Binding-site contacts:
Ligand atom O6 contacts residue MET104 of chain 3.B at 3.6 Å.
Ligand atom C5 contacts residue THR74 of chain 3.B at 4.2 Å.
Ligand atom C1 contacts residue THR74 of chain 3.B at 3.6 Å.
Ligand atom O5 contacts residue THR74 of chain 3.B at 4.3 Å.
Ligand atom C5 contacts residue ASN72 of chain 3.B at 3.7 Å.
Ligand atom C3 contacts residue ASN72 of chain 3.B at 3.9 Å.
Ligand atom C2 contacts residue ASN72 of chain 3.B at 2.5 Å.
Ligand atom N2 contacts residue ASN72 of chain 3.B at 2.9 Å (h-bond).
Ligand atom C1 contacts residue MET104 of chain 3.B at 4.4 Å (hydrophobic).
Ligand atom O6 contacts residue GLY135 of chain 3.B at 4.4 Å.
Ligand atom C2 contacts residue THR74 of chain 3.B at 4.3 Å.
Ligand atom C3 contacts residue THR74 of chain 3.B at 4.4 Å.
Ligand atom O7 contacts residue ASN72 of chain 3.B at 3.1 Å (h-bond).
Ligand atom C1 contacts residue ASN72 of chain 3.B at 1.4 Å.
Ligand atom C6 contacts residue LEU89 of chain 3.B at 4.1 Å (hydrophobic).
Ligand atom C6 contacts residue GLY135 of chain 3.B at 4.1 Å.
Ligand atom C6 contacts residue MET104 of chain 3.B at 4.3 Å (hydrophobic).
Ligand atom C7 contacts residue ASN72 of chain 3.B at 3.2 Å.
Ligand atom O5 contacts residue MET104 of chain 3.B at 3.5 Å.
Ligand atom O5 contacts residue LEU89 of chain 3.B at 4.3 Å.
Ligand atom C4 contacts residue ASN72 of chain 3.B at 4.3 Å.
Ligand atom O5 contacts residue ASN72 of chain 3.B at 2.4 Å (h-bond).
Ligand atom N2 contacts residue THR74 of chain 3.B at 4.2 Å.
Ligand atom C8 contacts residue ASN72 of chain 3.B at 3.9 Å.

A protein and the small-molecule ligand that binds it are described below.
Small molecule (SMILES): CC(=O)N[C@@H]1[C@@H](O)[C@H](O)[C@@H](CO)O[C@H]1O

Sequence of chain 3.B:
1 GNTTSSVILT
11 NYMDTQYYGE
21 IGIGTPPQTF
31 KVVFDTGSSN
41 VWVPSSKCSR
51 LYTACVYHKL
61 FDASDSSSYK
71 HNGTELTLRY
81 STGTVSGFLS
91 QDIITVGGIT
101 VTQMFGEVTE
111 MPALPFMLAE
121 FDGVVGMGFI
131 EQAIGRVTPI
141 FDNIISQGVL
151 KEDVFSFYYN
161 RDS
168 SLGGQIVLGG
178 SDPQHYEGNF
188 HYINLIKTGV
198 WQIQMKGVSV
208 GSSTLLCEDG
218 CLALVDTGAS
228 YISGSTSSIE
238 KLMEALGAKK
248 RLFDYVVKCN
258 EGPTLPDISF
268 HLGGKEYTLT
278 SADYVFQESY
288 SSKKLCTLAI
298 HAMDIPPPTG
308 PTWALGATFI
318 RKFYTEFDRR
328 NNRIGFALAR